Sequence of chain 48.D:
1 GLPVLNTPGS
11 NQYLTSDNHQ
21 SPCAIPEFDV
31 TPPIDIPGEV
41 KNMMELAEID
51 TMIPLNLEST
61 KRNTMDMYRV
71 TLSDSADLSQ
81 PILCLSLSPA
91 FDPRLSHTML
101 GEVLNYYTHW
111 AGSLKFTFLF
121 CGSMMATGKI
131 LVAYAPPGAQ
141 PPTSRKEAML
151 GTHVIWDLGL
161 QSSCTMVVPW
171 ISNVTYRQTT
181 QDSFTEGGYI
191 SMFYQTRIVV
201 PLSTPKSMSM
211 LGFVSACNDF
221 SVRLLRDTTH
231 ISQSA

Binding-site contacts:
Ligand atom C7 contacts residue ILE25 of chain 48.D at 3.8 Å (hydrophobic).
Ligand atom C4 contacts residue TYR157 of chain 48.B at 3.5 Å (hydrophobic).
Ligand atom C1 contacts residue ILE181 of chain 48.B at 3.5 Å (hydrophobic).
Ligand atom N4 contacts residue ILE192 of chain 48.B at 3.6 Å.
Ligand atom O24 contacts residue THR109 of chain 48.B at 3.6 Å.
Ligand atom C20 contacts residue PHE236 of chain 48.B at 3.4 Å (hydrophobic).
Ligand atom C19 contacts residue TYR110 of chain 48.B at 3.8 Å (hydrophobic).
Ligand atom C10 contacts residue PHE132 of chain 48.B at 3.7 Å (hydrophobic).
Ligand atom C7 contacts residue TYR157 of chain 48.B at 3.5 Å (hydrophobic).
Ligand atom O24 contacts residue TYR110 of chain 48.B at 3.3 Å.
Ligand atom C3 contacts residue PRO179 of chain 48.B at 3.6 Å (hydrophobic).
Ligand atom C18 contacts residue TYR110 of chain 48.B at 3.8 Å (hydrophobic).
Ligand atom C8 contacts residue VAL194 of chain 48.B at 3.8 Å (hydrophobic).
Ligand atom C9 contacts residue VAL194 of chain 48.B at 3.8 Å (hydrophobic).
Ligand atom N3 contacts residue LEU239 of chain 48.B at 3.8 Å.
Ligand atom C21 contacts residue TYR203 of chain 48.B at 3.7 Å (hydrophobic).
Ligand atom C19 contacts residue PHE236 of chain 48.B at 3.6 Å (hydrophobic).
Ligand atom O23 contacts residue TYR110 of chain 48.B at 3.5 Å.
Ligand atom C3 contacts residue TYR157 of chain 48.B at 3.4 Å (hydrophobic).
Ligand atom C22 contacts residue PHE236 of chain 48.B at 3.3 Å (hydrophobic).
Ligand atom O24 contacts residue PHE236 of chain 48.B at 3.9 Å.
Ligand atom C4 contacts residue ALA24 of chain 48.D at 3.9 Å (hydrophobic).
Ligand atom C22 contacts residue TYR110 of chain 48.B at 3.3 Å (hydrophobic).
Ligand atom C1 contacts residue ILE155 of chain 48.B at 3.8 Å (hydrophobic).
Ligand atom O15 contacts residue MET130 of chain 48.B at 3.8 Å.
Ligand atom C10 contacts residue ILE108 of chain 48.B at 3.5 Å (hydrophobic).
Ligand atom C8 contacts residue TYR157 of chain 48.B at 3.4 Å (hydrophobic).
Ligand atom C25 contacts residue THR109 of chain 48.B at 3.2 Å.
Ligand atom N6 contacts residue VAL194 of chain 48.B at 3.6 Å.
Ligand atom C16 contacts residue MET130 of chain 48.B at 3.8 Å (hydrophobic).
Ligand atom C13 contacts residue ILE108 of chain 48.B at 3.6 Å (hydrophobic).
Ligand atom C13 contacts residue PHE236 of chain 48.B at 3.8 Å (hydrophobic).
Ligand atom C12 contacts residue PHE236 of chain 48.B at 3.7 Å (hydrophobic).
Ligand atom C3 contacts residue ALA24 of chain 48.D at 3.6 Å (hydrophobic).
Ligand atom N3 contacts residue ILE192 of chain 48.B at 3.7 Å.
Ligand atom C7 contacts residue VAL194 of chain 48.B at 3.6 Å (hydrophobic).
Ligand atom O23 contacts residue PHE236 of chain 48.B at 3.3 Å.
Ligand atom C11 contacts residue PHE132 of chain 48.B at 3.5 Å (hydrophobic).
Ligand atom N4 contacts residue LEU239 of chain 48.B at 3.6 Å.
Ligand atom C17 contacts residue MET130 of chain 48.B at 3.7 Å (hydrophobic).

Sequence of chain 48.B:
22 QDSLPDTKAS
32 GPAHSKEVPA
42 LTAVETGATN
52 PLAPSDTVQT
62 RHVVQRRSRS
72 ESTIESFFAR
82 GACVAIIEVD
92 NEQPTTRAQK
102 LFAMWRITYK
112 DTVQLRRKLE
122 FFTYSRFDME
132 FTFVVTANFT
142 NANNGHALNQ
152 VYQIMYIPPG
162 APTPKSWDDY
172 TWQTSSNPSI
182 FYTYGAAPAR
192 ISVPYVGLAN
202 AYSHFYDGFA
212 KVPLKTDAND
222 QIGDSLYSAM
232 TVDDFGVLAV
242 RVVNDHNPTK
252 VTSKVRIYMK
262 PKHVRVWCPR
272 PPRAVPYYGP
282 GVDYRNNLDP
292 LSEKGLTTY

A small-molecule ligand and the protein it binds are described below.
Small molecule (SMILES): CCOC(=O)c1ccc(OCCCC2CCN(c3ccc(C)nn3)CC2)cc1

Sequence of chain 49.D:
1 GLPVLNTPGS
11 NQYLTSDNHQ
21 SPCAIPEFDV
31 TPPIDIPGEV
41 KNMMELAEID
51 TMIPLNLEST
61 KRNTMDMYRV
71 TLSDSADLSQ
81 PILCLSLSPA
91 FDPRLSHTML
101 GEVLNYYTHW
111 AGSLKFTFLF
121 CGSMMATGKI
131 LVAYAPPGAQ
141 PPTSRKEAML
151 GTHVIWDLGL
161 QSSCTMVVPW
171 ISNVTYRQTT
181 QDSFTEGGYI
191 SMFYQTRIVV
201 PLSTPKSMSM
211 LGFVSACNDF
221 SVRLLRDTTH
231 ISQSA